Binding-site contacts:
Ligand atom C3 contacts residue ASN170 of chain 1.C at 3.7 Å.
Ligand atom C5 contacts residue NAG1 of chain 1.NA at 4.0 Å.
Ligand atom N2 contacts residue SER331 of chain 1.C at 2.7 Å (h-bond).
Ligand atom C7 contacts residue ASN170 of chain 1.C at 3.4 Å.
Ligand atom C1 contacts residue NAG1 of chain 1.NA at 4.3 Å.
Ligand atom O7 contacts residue PRO120 of chain 1.C at 3.6 Å.
Ligand atom C5 contacts residue SER330 of chain 1.C at 3.7 Å.
Ligand atom C8 contacts residue VAL162 of chain 1.C at 4.0 Å (hydrophobic).
Ligand atom O7 contacts residue VAL162 of chain 1.C at 4.0 Å.
Ligand atom C4 contacts residue SER330 of chain 1.C at 4.1 Å.
Ligand atom O3 contacts residue CYS329 of chain 1.C at 3.4 Å (h-bond).
Ligand atom N2 contacts residue ASN170 of chain 1.C at 2.8 Å (h-bond).
Ligand atom O5 contacts residue NAG1 of chain 1.NA at 3.4 Å.
Ligand atom O5 contacts residue SER330 of chain 1.C at 4.2 Å.
Ligand atom C8 contacts residue LEU169 of chain 1.C at 3.5 Å (hydrophobic).
Ligand atom O6 contacts residue GLU119 of chain 1.C at 2.8 Å (salt-bridge).
Ligand atom C6 contacts residue NAG1 of chain 1.NA at 3.7 Å.
Ligand atom C7 contacts residue SER331 of chain 1.C at 3.7 Å.
Ligand atom O6 contacts residue ARG160 of chain 1.C at 3.9 Å.
Ligand atom C6 contacts residue GLU119 of chain 1.C at 3.6 Å.
Ligand atom C3 contacts residue SER331 of chain 1.C at 3.8 Å.
Ligand atom O7 contacts residue ASN170 of chain 1.C at 3.6 Å (h-bond).
Ligand atom C7 contacts residue VAL162 of chain 1.C at 4.3 Å (hydrophobic).
Ligand atom C3 contacts residue SER330 of chain 1.C at 3.8 Å.
Ligand atom C1 contacts residue SER330 of chain 1.C at 3.9 Å.
Ligand atom C4 contacts residue ASN170 of chain 1.C at 4.2 Å.
Ligand atom O5 contacts residue ASN170 of chain 1.C at 2.4 Å (h-bond).
Ligand atom O4 contacts residue GLU119 of chain 1.C at 3.0 Å (salt-bridge).
Ligand atom O4 contacts residue SER330 of chain 1.C at 4.2 Å.
Ligand atom C4 contacts residue GLU119 of chain 1.C at 3.4 Å.
Ligand atom C2 contacts residue ASN170 of chain 1.C at 2.3 Å.
Ligand atom C2 contacts residue SER330 of chain 1.C at 4.4 Å.
Ligand atom C8 contacts residue SER331 of chain 1.C at 3.7 Å.
Ligand atom C2 contacts residue SER331 of chain 1.C at 3.5 Å.
Ligand atom C3 contacts residue CYS329 of chain 1.C at 4.3 Å (hydrophobic).
Ligand atom C5 contacts residue ASN170 of chain 1.C at 3.7 Å.
Ligand atom C8 contacts residue ASN269 of chain 1.C at 4.1 Å.
Ligand atom C5 contacts residue GLU119 of chain 1.C at 4.1 Å.
Ligand atom C1 contacts residue SER331 of chain 1.C at 3.6 Å.
Ligand atom C1 contacts residue ASN170 of chain 1.C at 1.4 Å.

The small molecule below binds the protein below.
Small molecule (SMILES): CC(=O)N[C@@H]1[C@@H](O)[C@H](O)[C@@H](CO)O[C@H]1O

Sequence of chain 1.C:
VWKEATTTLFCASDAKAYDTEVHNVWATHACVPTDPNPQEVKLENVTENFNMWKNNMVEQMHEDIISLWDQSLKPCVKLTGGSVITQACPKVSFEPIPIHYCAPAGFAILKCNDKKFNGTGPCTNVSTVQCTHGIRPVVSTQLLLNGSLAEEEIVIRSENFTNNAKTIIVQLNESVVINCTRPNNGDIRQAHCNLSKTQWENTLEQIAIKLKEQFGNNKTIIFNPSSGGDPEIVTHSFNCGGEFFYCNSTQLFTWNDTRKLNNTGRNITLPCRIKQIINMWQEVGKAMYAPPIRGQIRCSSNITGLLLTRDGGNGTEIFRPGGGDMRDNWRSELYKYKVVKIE